Sequence of chain 1.B:
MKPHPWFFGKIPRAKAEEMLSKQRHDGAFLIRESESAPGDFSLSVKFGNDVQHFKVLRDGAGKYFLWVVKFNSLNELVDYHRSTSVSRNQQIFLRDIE

Binding-site contacts:
Ligand atom CG2 contacts residue GLN59 of chain 1.B at 3.5 Å.
Ligand atom O contacts residue TRP74 of chain 1.B at 3.8 Å.
Ligand atom CB contacts residue TRP74 of chain 1.B at 3.6 Å (hydrophobic).
Ligand atom CE1 contacts residue LYS62 of chain 1.B at 3.8 Å.
Ligand atom O1P contacts residue SER49 of chain 1.B at 2.8 Å (h-bond).
Ligand atom CZ contacts residue ARG20 of chain 1.B at 3.5 Å.
Ligand atom ND2 contacts residue LEU73 of chain 1.B at 2.9 Å (h-bond).
Ligand atom CA contacts residue TRP74 of chain 1.B at 3.5 Å (hydrophobic).
Ligand atom C contacts residue HIS60 of chain 1.B at 3.5 Å.
Ligand atom O3P contacts residue SER41 of chain 1.B at 3.6 Å.
Ligand atom O1P contacts residue SER41 of chain 1.B at 2.9 Å (h-bond).
Ligand atom O3P contacts residue ALA21 of chain 2.D at 3.9 Å.
Ligand atom O1P contacts residue ARG39 of chain 1.B at 3.0 Å (salt-bridge).
Ligand atom CE2 contacts residue SER49 of chain 1.B at 3.6 Å.
Ligand atom OD1 contacts residue LYS62 of chain 1.B at 2.9 Å (salt-bridge).
Ligand atom CG contacts residue LYS62 of chain 1.B at 3.7 Å.
Ligand atom C contacts residue ARG20 of chain 1.B at 3.4 Å.
Ligand atom OD1 contacts residue PHE61 of chain 1.B at 3.3 Å.
Ligand atom CA contacts residue HIS60 of chain 1.B at 3.3 Å.
Ligand atom CB contacts residue HIS60 of chain 1.B at 3.7 Å.
Ligand atom CG1 contacts residue PHE61 of chain 1.B at 3.8 Å (hydrophobic).
Ligand atom N contacts residue HIS60 of chain 1.B at 2.9 Å (h-bond).
Ligand atom CG2 contacts residue HIS60 of chain 1.B at 3.8 Å.
Ligand atom O2P contacts residue ARG39 of chain 1.B at 3.0 Å (salt-bridge).
Ligand atom P contacts residue SER41 of chain 1.B at 3.7 Å.
Ligand atom CE2 contacts residue ARG20 of chain 1.B at 3.4 Å.
Ligand atom CG contacts residue LEU73 of chain 1.B at 3.7 Å (hydrophobic).
Ligand atom CG2 contacts residue LYS62 of chain 1.B at 3.9 Å.
Ligand atom P contacts residue SER43 of chain 1.B at 3.5 Å.
Ligand atom CD2 contacts residue ARG20 of chain 1.B at 3.8 Å.
Ligand atom OH contacts residue ALA21 of chain 2.D at 3.7 Å.
Ligand atom CB contacts residue PHE61 of chain 1.B at 3.6 Å (hydrophobic).
Ligand atom CD2 contacts residue LYS62 of chain 1.B at 3.7 Å.
Ligand atom O2P contacts residue ARG20 of chain 1.B at 2.7 Å (salt-bridge).
Ligand atom ND2 contacts residue LYS62 of chain 1.B at 2.8 Å (salt-bridge).
Ligand atom CH3 contacts residue ALA21 of chain 2.D at 3.4 Å (hydrophobic).
Ligand atom O3P contacts residue SER43 of chain 1.B at 2.5 Å (h-bond).
Ligand atom OH contacts residue SER43 of chain 1.B at 3.4 Å (h-bond).
Ligand atom CB contacts residue LEU73 of chain 1.B at 3.6 Å (hydrophobic).
Ligand atom O contacts residue ARG20 of chain 1.B at 2.7 Å (salt-bridge).

Sequence of chain 2.D:
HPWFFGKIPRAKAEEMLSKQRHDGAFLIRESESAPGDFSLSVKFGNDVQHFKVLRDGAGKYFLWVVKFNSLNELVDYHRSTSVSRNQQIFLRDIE

A small-molecule ligand and the protein it binds are described below.
Small molecule (SMILES): CC(=O)N[C@@H](Cc1ccc(OP(=O)(O)O)cc1)C(=O)N[C@H](C(=O)N[C@@H](CC(N)=O)C(=O)N[C@H](C(=O)O)C(C)C)C(C)C